A small-molecule ligand and the protein it binds are described below.
Small molecule (SMILES): N#Cc1ccc2c(Oc3ccccc3OCCC(=O)N3CCCC3)cccc2c1

Binding-site contacts:
Ligand atom C14 contacts residue TYR190 of chain 1.A at 3.8 Å (hydrophobic).
Ligand atom C24 contacts residue TYR190 of chain 1.A at 3.3 Å (hydrophobic).
Ligand atom C4 contacts residue TYR320 of chain 1.A at 3.8 Å (hydrophobic).
Ligand atom C11 contacts residue TYR190 of chain 1.A at 3.5 Å (hydrophobic).
Ligand atom C18 contacts residue TYR190 of chain 1.A at 3.2 Å (hydrophobic).
Ligand atom C11 contacts residue VAL181 of chain 1.A at 3.5 Å (hydrophobic).
Ligand atom O1 contacts residue TYR320 of chain 1.A at 3.7 Å.
Ligand atom C21 contacts residue PHE229 of chain 1.A at 3.8 Å (hydrophobic).
Ligand atom C13 contacts residue VAL108 of chain 1.A at 3.6 Å (hydrophobic).
Ligand atom C10 contacts residue TYR183 of chain 1.A at 3.5 Å (hydrophobic).
Ligand atom N1 contacts residue TYR320 of chain 1.A at 3.5 Å.
Ligand atom C23 contacts residue TYR190 of chain 1.A at 3.9 Å (hydrophobic).
Ligand atom C21 contacts residue VAL110 of chain 1.A at 3.4 Å (hydrophobic).
Ligand atom O3 contacts residue VAL108 of chain 1.A at 3.2 Å.
Ligand atom C11 contacts residue GLY192 of chain 1.A at 3.4 Å.
Ligand atom N2 contacts residue TRP231 of chain 1.A at 3.3 Å.
Ligand atom C22 contacts residue TYR190 of chain 1.A at 3.8 Å (hydrophobic).
Ligand atom C12 contacts residue TYR190 of chain 1.A at 3.6 Å (hydrophobic).
Ligand atom C5 contacts residue TYR320 of chain 1.A at 3.7 Å (hydrophobic).
Ligand atom C6 contacts residue LYS103 of chain 1.A at 3.2 Å.
Ligand atom C7 contacts residue LYS103 of chain 1.A at 3.0 Å.
Ligand atom C4 contacts residue HIS237 of chain 1.A at 3.5 Å.
Ligand atom O1 contacts residue PRO238 of chain 1.A at 3.9 Å.
Ligand atom C10 contacts residue VAL181 of chain 1.A at 3.6 Å (hydrophobic).
Ligand atom C9 contacts residue TYR183 of chain 1.A at 3.7 Å (hydrophobic).
Ligand atom C5 contacts residue HIS237 of chain 1.A at 3.3 Å.
Ligand atom C17 contacts residue TYR190 of chain 1.A at 3.4 Å (hydrophobic).
Ligand atom C12 contacts residue VAL191 of chain 1.A at 3.9 Å (hydrophobic).
Ligand atom C11 contacts residue TYR183 of chain 1.A at 3.5 Å (hydrophobic).
Ligand atom C24 contacts residue TRP231 of chain 1.A at 3.8 Å (hydrophobic).
Ligand atom O1 contacts residue LYS105 of chain 1.A at 3.5 Å (salt-bridge).
Ligand atom C12 contacts residue VAL108 of chain 1.A at 3.8 Å (hydrophobic).
Ligand atom C16 contacts residue LEU102 of chain 1.A at 3.6 Å (hydrophobic).
Ligand atom C23 contacts residue TRP231 of chain 1.A at 3.6 Å (hydrophobic).
Ligand atom C19 contacts residue TYR190 of chain 1.A at 3.7 Å (hydrophobic).
Ligand atom C2 contacts residue TYR320 of chain 1.A at 3.5 Å (hydrophobic).
Ligand atom C20 contacts residue VAL108 of chain 1.A at 3.8 Å (hydrophobic).
Ligand atom C15 contacts residue LEU102 of chain 1.A at 3.8 Å (hydrophobic).
Ligand atom C11 contacts residue VAL191 of chain 1.A at 3.8 Å (hydrophobic).
Ligand atom C1 contacts residue TYR320 of chain 1.A at 3.6 Å (hydrophobic).

Sequence of chain 1.A:
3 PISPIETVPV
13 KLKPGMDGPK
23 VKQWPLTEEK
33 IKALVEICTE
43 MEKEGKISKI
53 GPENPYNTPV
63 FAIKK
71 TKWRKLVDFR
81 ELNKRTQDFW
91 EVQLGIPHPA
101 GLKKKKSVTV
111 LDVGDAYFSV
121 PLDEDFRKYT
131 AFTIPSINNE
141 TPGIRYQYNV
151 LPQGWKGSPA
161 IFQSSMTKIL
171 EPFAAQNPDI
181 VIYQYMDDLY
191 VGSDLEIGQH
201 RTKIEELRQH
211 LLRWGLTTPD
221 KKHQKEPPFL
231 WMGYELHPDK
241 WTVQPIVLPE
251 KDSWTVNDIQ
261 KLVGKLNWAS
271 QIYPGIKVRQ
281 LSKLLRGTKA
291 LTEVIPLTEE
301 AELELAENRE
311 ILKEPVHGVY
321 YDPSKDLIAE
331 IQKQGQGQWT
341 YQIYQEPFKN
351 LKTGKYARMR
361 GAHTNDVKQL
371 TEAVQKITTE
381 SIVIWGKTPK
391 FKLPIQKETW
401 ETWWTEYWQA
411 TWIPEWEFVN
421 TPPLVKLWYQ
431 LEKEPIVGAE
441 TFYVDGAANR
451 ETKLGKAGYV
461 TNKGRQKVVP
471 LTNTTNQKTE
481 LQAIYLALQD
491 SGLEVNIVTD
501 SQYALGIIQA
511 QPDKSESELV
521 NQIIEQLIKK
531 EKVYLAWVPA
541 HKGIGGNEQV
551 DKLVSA